Binding-site contacts:
Ligand atom C6 contacts residue SER284 of chain 12.E at 3.2 Å.
Ligand atom O5 contacts residue SER284 of chain 12.E at 4.4 Å.
Ligand atom O4 contacts residue ASN318 of chain 12.E at 4.4 Å.
Ligand atom C6 contacts residue ASN318 of chain 12.E at 3.3 Å.
Ligand atom C5 contacts residue SER284 of chain 12.E at 4.5 Å.
Ligand atom O6 contacts residue ASN318 of chain 12.E at 3.3 Å.
Ligand atom O6 contacts residue SER284 of chain 12.E at 2.9 Å (h-bond).

Sequence of chain 12.E:
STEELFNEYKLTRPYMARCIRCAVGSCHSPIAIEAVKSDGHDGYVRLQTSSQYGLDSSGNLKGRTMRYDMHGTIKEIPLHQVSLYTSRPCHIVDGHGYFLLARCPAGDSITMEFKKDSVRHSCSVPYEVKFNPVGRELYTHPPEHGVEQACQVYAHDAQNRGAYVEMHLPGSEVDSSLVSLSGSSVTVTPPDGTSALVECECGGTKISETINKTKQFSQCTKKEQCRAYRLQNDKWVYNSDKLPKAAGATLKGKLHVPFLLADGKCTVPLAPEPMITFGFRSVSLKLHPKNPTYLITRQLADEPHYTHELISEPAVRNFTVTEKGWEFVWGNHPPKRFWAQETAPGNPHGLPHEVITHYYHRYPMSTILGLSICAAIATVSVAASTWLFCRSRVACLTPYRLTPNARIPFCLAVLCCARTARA

A protein and the small-molecule ligand that binds it are described below.
Small molecule (SMILES): CC(=O)N[C@@H]1[C@@H](O)[C@H](O)[C@@H](CO)O[C@H]1O